Sequence of chain 50.B:
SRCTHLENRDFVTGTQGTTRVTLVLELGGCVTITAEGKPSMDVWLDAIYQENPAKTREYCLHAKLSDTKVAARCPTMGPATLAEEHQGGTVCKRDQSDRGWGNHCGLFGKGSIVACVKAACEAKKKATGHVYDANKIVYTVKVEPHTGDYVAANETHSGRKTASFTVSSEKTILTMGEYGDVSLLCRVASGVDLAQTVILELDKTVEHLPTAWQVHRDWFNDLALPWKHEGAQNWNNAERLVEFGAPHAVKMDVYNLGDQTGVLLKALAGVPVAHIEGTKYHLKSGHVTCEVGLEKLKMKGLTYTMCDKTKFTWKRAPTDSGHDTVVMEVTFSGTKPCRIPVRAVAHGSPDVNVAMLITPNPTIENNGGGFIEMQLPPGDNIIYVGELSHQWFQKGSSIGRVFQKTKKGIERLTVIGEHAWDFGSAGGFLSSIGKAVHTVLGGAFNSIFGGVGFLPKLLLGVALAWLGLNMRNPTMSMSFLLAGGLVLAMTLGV

Sequence of chain 50.A:
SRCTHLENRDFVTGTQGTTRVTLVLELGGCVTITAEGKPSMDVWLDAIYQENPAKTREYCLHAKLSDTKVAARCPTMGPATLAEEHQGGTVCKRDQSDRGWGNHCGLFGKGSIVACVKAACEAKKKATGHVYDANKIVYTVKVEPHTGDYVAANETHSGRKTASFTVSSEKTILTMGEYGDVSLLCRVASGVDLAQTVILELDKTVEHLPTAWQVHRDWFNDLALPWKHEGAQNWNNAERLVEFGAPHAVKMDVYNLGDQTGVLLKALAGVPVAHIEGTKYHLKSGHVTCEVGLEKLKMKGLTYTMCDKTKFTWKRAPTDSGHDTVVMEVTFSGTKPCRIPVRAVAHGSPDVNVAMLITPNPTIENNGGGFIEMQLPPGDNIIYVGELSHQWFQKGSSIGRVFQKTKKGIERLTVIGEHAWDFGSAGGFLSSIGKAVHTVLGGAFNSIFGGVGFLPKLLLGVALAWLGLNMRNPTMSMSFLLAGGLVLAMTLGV

This small molecule binds to this protein.
Small molecule (SMILES): CC(=O)N[C@H]1[C@H](O[C@H]2[C@H](O)[C@@H](NC(C)=O)CO[C@@H]2CO[C@@H]2O[C@@H](C)[C@@H](O)[C@@H](O)[C@@H]2O)O[C@H](CO)[C@@H](O)[C@@H]1O

Binding-site contacts:
Ligand atom C3 contacts residue ASN154 of chain 50.A at 3.8 Å.
Ligand atom C2 contacts residue ASN154 of chain 50.A at 2.4 Å.
Ligand atom C6 contacts residue HIS104 of chain 50.B at 3.5 Å.
Ligand atom C4 contacts residue HIS104 of chain 50.B at 4.5 Å.
Ligand atom C5 contacts residue ASN154 of chain 50.A at 3.6 Å.
Ligand atom C1 contacts residue HIS104 of chain 50.B at 3.7 Å.
Ligand atom C4 contacts residue ASN154 of chain 50.A at 4.2 Å.
Ligand atom O5 contacts residue HIS104 of chain 50.B at 3.1 Å.
Ligand atom C8 contacts residue ASN154 of chain 50.A at 3.7 Å.
Ligand atom C6 contacts residue VAL250 of chain 50.B at 4.3 Å (hydrophobic).
Ligand atom C7 contacts residue ASN154 of chain 50.A at 3.4 Å.
Ligand atom C1 contacts residue ASN154 of chain 50.A at 1.4 Å.
Ligand atom N2 contacts residue ASN154 of chain 50.A at 2.9 Å (h-bond).
Ligand atom C8 contacts residue HIS104 of chain 50.B at 4.5 Å.
Ligand atom O5 contacts residue ASN154 of chain 50.A at 2.3 Å (h-bond).
Ligand atom O7 contacts residue ASN154 of chain 50.A at 3.4 Å (h-bond).
Ligand atom C5 contacts residue HIS104 of chain 50.B at 3.2 Å.